Sequence of chain 38.C:
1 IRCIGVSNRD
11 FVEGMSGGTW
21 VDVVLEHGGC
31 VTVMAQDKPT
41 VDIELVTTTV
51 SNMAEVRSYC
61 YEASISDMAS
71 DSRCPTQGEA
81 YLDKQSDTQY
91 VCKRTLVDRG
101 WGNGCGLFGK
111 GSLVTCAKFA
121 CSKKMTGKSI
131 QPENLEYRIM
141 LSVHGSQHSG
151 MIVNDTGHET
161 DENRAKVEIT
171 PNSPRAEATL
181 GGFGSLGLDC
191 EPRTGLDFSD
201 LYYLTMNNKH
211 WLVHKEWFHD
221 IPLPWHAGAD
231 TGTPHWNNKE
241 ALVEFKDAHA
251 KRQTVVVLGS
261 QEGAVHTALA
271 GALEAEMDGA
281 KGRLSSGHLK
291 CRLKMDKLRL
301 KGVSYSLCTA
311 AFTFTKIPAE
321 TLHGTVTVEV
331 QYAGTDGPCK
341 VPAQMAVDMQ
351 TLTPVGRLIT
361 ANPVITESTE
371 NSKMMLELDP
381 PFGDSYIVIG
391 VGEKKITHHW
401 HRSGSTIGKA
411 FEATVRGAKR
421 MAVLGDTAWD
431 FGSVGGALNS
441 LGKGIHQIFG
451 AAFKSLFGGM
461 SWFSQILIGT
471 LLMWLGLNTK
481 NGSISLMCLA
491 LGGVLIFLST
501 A

A small-molecule ligand and the protein it binds are described below.
Small molecule (SMILES): CC(=O)N[C@H]1[C@H](O[C@H]2[C@H](O)[C@@H](NC(C)=O)CO[C@@H]2CO)O[C@H](CO)[C@@H](O)[C@@H]1O

Binding-site contacts:
Ligand atom C7 contacts residue ASN154 of chain 38.C at 3.3 Å.
Ligand atom C8 contacts residue ASN154 of chain 38.C at 3.6 Å.
Ligand atom C1 contacts residue THR156 of chain 38.C at 3.6 Å.
Ligand atom C6 contacts residue MET151 of chain 38.C at 4.5 Å (hydrophobic).
Ligand atom O6 contacts residue MET151 of chain 38.C at 3.4 Å.
Ligand atom C8 contacts residue THR156 of chain 38.C at 4.0 Å.
Ligand atom O5 contacts residue ASN154 of chain 38.C at 4.0 Å.
Ligand atom N2 contacts residue ASN154 of chain 38.C at 3.8 Å.
Ligand atom C7 contacts residue THR156 of chain 38.C at 3.9 Å.
Ligand atom N2 contacts residue THR156 of chain 38.C at 3.6 Å (h-bond).
Ligand atom O7 contacts residue ASN154 of chain 38.C at 2.6 Å (h-bond).
Ligand atom C2 contacts residue THR156 of chain 38.C at 4.2 Å.
Ligand atom C1 contacts residue ASN154 of chain 38.C at 3.4 Å.
Ligand atom C2 contacts residue ASN154 of chain 38.C at 3.5 Å.